Sequence of chain 3.A:
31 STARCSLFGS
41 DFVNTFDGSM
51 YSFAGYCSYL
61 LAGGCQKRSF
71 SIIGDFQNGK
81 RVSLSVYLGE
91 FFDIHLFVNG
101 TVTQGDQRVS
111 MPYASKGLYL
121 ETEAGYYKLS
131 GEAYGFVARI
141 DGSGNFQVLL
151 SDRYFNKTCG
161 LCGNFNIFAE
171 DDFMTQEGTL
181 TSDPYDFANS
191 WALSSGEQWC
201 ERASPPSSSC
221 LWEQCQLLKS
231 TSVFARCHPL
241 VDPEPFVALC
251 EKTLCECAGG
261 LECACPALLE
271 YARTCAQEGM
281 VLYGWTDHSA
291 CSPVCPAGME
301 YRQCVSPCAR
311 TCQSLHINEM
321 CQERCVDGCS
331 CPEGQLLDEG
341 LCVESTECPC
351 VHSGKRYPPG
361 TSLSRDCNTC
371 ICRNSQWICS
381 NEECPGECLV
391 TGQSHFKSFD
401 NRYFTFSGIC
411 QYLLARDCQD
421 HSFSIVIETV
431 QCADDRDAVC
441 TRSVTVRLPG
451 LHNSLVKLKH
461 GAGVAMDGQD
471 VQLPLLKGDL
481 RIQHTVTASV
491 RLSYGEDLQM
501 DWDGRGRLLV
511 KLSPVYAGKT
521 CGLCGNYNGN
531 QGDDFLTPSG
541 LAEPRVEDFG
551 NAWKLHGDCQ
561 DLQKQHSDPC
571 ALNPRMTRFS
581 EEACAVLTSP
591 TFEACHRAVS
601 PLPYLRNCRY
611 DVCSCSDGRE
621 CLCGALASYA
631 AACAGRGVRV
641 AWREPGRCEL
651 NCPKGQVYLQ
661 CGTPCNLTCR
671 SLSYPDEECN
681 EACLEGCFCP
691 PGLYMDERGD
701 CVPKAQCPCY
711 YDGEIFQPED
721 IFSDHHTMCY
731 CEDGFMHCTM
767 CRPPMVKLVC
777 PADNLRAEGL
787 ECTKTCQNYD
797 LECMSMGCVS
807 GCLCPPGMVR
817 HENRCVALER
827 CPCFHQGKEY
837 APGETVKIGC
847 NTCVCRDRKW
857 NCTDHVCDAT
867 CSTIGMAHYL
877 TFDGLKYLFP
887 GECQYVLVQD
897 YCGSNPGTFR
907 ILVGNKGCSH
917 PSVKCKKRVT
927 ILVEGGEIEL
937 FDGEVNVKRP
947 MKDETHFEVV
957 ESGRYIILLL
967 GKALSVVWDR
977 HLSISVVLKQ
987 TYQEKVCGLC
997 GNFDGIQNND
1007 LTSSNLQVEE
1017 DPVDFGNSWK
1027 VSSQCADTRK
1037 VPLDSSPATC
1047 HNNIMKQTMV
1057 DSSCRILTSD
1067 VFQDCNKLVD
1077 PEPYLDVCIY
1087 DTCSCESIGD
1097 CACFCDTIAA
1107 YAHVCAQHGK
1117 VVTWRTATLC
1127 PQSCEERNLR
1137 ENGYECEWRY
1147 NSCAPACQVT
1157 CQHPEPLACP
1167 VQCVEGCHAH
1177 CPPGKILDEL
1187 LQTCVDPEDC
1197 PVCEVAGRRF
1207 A

Binding-site contacts:
Ligand atom C5 contacts residue ASN666 of chain 3.A at 3.6 Å.
Ligand atom C7 contacts residue ASN666 of chain 3.A at 3.7 Å.
Ligand atom O5 contacts residue ASN666 of chain 3.A at 2.3 Å (h-bond).
Ligand atom C8 contacts residue TYR694 of chain 3.A at 3.4 Å (hydrophobic).
Ligand atom O7 contacts residue ASN666 of chain 3.A at 4.0 Å.
Ligand atom C7 contacts residue TYR694 of chain 3.A at 4.5 Å (hydrophobic).
Ligand atom C3 contacts residue ASN666 of chain 3.A at 3.8 Å.
Ligand atom C8 contacts residue LEU693 of chain 3.A at 4.2 Å (hydrophobic).
Ligand atom C6 contacts residue THR663 of chain 3.A at 3.7 Å.
Ligand atom C5 contacts residue THR663 of chain 3.A at 4.3 Å.
Ligand atom C2 contacts residue ASN666 of chain 3.A at 2.5 Å.
Ligand atom N2 contacts residue ASN666 of chain 3.A at 3.0 Å (h-bond).
Ligand atom C4 contacts residue ASN666 of chain 3.A at 4.2 Å.
Ligand atom C1 contacts residue ASN666 of chain 3.A at 1.4 Å.
Ligand atom N2 contacts residue TYR694 of chain 3.A at 4.5 Å.

This protein binds this small molecule.
Small molecule (SMILES): CC(=O)N[C@@H]1[C@@H](O)[C@H](O)[C@@H](CO)O[C@H]1O